Sequence of chain 1.A:
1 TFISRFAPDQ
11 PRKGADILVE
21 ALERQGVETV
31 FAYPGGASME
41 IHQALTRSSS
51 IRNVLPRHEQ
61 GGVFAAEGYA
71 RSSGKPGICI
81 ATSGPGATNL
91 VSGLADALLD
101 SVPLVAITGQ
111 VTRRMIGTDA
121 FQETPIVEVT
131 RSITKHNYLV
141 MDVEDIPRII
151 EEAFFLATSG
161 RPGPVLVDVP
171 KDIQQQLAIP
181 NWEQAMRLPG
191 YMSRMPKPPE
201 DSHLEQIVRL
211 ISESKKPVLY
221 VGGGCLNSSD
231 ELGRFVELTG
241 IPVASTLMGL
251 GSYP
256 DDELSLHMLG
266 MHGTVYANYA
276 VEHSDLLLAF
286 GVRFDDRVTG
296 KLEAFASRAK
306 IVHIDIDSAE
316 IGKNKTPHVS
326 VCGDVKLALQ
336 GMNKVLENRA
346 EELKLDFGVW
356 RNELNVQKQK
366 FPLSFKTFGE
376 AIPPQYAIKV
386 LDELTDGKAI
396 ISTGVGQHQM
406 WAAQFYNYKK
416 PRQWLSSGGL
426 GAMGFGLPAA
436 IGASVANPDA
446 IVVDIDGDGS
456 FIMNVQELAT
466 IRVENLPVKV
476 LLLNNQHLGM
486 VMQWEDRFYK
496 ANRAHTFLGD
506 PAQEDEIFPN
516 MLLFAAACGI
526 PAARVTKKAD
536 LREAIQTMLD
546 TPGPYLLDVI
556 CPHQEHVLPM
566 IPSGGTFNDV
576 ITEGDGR

This small molecule binds to this protein.
Small molecule (SMILES): CC(=O)OO

Sequence of chain 2.A:
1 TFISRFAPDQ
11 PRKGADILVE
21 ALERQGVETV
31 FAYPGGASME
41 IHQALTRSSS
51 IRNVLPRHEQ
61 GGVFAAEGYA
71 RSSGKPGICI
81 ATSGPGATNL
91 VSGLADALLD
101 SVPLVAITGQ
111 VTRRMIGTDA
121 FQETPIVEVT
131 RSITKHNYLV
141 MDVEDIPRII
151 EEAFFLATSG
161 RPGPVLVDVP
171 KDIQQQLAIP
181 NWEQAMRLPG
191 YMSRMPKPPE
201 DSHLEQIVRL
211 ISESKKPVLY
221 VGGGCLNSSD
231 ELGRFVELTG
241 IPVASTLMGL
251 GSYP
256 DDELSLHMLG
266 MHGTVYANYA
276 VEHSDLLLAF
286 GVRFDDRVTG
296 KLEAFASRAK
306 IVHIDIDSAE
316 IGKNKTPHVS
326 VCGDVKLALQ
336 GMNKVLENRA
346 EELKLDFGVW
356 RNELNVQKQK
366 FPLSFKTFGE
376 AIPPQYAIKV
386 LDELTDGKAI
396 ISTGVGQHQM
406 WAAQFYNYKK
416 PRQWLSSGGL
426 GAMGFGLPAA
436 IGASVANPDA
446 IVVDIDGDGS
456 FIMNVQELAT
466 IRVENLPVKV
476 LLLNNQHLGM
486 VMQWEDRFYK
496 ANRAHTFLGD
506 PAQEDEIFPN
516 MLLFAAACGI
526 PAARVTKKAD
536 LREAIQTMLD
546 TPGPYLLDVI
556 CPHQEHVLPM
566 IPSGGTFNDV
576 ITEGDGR

Binding-site contacts:
Ligand atom OXT contacts residue CIE1 of chain 1.D at 3.5 Å.
Ligand atom CH3 contacts residue MET485 of chain 1.A at 3.7 Å (hydrophobic).
Ligand atom OX1 contacts residue GLY35 of chain 2.A at 3.8 Å.
Ligand atom C contacts residue GLY36 of chain 2.A at 4.5 Å.
Ligand atom CH3 contacts residue CIE1 of chain 1.D at 3.5 Å.
Ligand atom OX1 contacts residue THR82 of chain 2.A at 4.4 Å.
Ligand atom OXT contacts residue GLY36 of chain 2.A at 3.1 Å (h-bond).
Ligand atom OX1 contacts residue GLY36 of chain 2.A at 2.7 Å (h-bond).
Ligand atom CH3 contacts residue TP91 of chain 1.G at 3.7 Å.
Ligand atom OX1 contacts residue TP91 of chain 1.G at 3.5 Å.
Ligand atom CH3 contacts residue FAD1 of chain 1.C at 3.7 Å.
Ligand atom O contacts residue TP91 of chain 1.G at 2.6 Å (h-bond).
Ligand atom OX1 contacts residue GLN122 of chain 2.A at 2.6 Å (h-bond).
Ligand atom OX1 contacts residue CIE1 of chain 1.D at 3.8 Å.
Ligand atom C contacts residue CIE1 of chain 1.D at 4.3 Å.
Ligand atom C contacts residue TP91 of chain 1.G at 3.2 Å.
Ligand atom OXT contacts residue TP91 of chain 1.G at 3.4 Å (h-bond).
Ligand atom CH3 contacts residue GLN122 of chain 2.A at 4.0 Å.
Ligand atom O contacts residue VAL400 of chain 1.A at 4.0 Å.
Ligand atom CH3 contacts residue PHE121 of chain 2.A at 4.2 Å (hydrophobic).
Ligand atom C contacts residue GLN122 of chain 2.A at 3.3 Å.
Ligand atom OXT contacts residue GLN122 of chain 2.A at 3.8 Å.
Ligand atom O contacts residue GLN122 of chain 2.A at 2.8 Å (h-bond).
Ligand atom OXT contacts residue GLY35 of chain 2.A at 4.2 Å.